Binding-site contacts:
Ligand atom O7 contacts residue ASN310 of chain 1.A at 4.2 Å.
Ligand atom C8 contacts residue ASP275 of chain 1.A at 3.7 Å.
Ligand atom C2 contacts residue ASN310 of chain 1.A at 2.7 Å.
Ligand atom C5 contacts residue ASN310 of chain 1.A at 3.6 Å.
Ligand atom N2 contacts residue ASN310 of chain 1.A at 3.1 Å (h-bond).
Ligand atom C7 contacts residue ASN310 of chain 1.A at 3.9 Å.
Ligand atom C3 contacts residue ASN310 of chain 1.A at 3.9 Å.
Ligand atom C4 contacts residue ASN310 of chain 1.A at 4.3 Å.
Ligand atom C1 contacts residue ASN310 of chain 1.A at 1.4 Å.
Ligand atom O5 contacts residue ASN310 of chain 1.A at 2.4 Å (h-bond).

Sequence of chain 1.A:
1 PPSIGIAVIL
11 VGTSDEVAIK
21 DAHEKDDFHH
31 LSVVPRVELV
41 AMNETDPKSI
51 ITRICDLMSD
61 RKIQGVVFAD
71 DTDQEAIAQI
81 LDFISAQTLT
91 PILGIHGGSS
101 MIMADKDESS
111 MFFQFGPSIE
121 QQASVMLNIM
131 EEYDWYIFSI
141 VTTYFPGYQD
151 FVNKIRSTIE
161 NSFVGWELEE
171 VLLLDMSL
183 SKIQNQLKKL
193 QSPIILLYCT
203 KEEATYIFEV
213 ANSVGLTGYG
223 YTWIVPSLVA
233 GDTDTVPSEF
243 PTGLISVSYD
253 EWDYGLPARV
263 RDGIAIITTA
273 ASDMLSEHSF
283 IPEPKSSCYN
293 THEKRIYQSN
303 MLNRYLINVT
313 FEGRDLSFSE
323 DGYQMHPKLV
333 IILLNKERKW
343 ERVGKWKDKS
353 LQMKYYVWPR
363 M

This small molecule binds to this protein.
Small molecule (SMILES): CC(=O)N[C@@H]1[C@@H](O)[C@H](O)[C@@H](CO)O[C@H]1O